Sequence of chain 1.E:
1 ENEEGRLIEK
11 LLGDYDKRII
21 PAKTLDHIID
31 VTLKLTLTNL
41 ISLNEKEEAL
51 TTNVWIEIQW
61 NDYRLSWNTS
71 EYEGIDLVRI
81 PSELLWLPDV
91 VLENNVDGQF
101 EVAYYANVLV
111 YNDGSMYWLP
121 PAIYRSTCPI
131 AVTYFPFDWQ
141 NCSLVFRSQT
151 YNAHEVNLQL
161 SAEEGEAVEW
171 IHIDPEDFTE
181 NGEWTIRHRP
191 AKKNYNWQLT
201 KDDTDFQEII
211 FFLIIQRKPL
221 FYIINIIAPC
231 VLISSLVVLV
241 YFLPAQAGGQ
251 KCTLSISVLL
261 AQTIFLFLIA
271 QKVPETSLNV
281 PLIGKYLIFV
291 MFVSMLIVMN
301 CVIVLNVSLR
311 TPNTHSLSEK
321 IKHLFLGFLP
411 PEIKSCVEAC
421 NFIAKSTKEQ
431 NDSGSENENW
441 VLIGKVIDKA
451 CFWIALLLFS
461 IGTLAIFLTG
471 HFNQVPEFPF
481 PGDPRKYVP

The small molecule below binds the protein below.
Small molecule (SMILES): CC(=O)N[C@H]1[C@H](O[C@H]2[C@H](O)[C@@H](NC(C)=O)CO[C@@H]2CO)O[C@H](CO)[C@@H](O[C@@H]2O[C@H](CO[C@H]3O[C@H](CO[C@H]4O[C@H](CO)[C@@H](O)[C@H](O)[C@@H]4O)[C@@H](O)[C@H](O)[C@@H]3O)[C@@H](O)[C@H](O)[C@@H]2O)[C@@H]1O

Binding-site contacts:
Ligand atom O6 contacts residue GLY482 of chain 1.E at 3.7 Å.
Ligand atom C2 contacts residue ASN141 of chain 1.E at 2.4 Å.
Ligand atom O3 contacts residue PHE480 of chain 1.E at 3.6 Å.
Ligand atom N2 contacts residue PRO479 of chain 1.E at 3.3 Å (h-bond).
Ligand atom N2 contacts residue ILE214 of chain 1.E at 3.9 Å.
Ligand atom C6 contacts residue PHE480 of chain 1.E at 4.0 Å (hydrophobic).
Ligand atom O7 contacts residue LYS192 of chain 1.E at 3.8 Å.
Ligand atom O6 contacts residue PRO481 of chain 1.E at 3.0 Å.
Ligand atom C3 contacts residue TRP197 of chain 1.E at 4.0 Å (hydrophobic).
Ligand atom O4 contacts residue TRP197 of chain 1.E at 3.5 Å.
Ligand atom C3 contacts residue ASN141 of chain 1.E at 3.8 Å.
Ligand atom O6 contacts residue PHE480 of chain 1.E at 4.0 Å.
Ligand atom O4 contacts residue PHE480 of chain 1.E at 3.8 Å.
Ligand atom O2 contacts residue TRP197 of chain 1.E at 3.6 Å.
Ligand atom C7 contacts residue PRO479 of chain 1.E at 3.4 Å (hydrophobic).
Ligand atom C8 contacts residue ILE214 of chain 1.E at 4.1 Å (hydrophobic).
Ligand atom C6 contacts residue TRP197 of chain 1.E at 4.0 Å (hydrophobic).
Ligand atom O5 contacts residue PHE480 of chain 1.E at 3.6 Å.
Ligand atom O3 contacts residue PRO481 of chain 1.E at 3.7 Å.
Ligand atom C5 contacts residue TRP197 of chain 1.E at 3.9 Å (hydrophobic).
Ligand atom O7 contacts residue ASN194 of chain 1.E at 3.9 Å.
Ligand atom O7 contacts residue TRP139 of chain 1.E at 4.1 Å.
Ligand atom C1 contacts residue ASN141 of chain 1.E at 1.4 Å.
Ligand atom C3 contacts residue PRO479 of chain 1.E at 4.0 Å (hydrophobic).
Ligand atom O6 contacts residue TRP197 of chain 1.E at 3.5 Å (h-bond).
Ligand atom O3 contacts residue PRO479 of chain 1.E at 3.5 Å (h-bond).
Ligand atom C7 contacts residue ASN141 of chain 1.E at 3.6 Å.
Ligand atom O5 contacts residue ASN141 of chain 1.E at 2.4 Å (h-bond).
Ligand atom C5 contacts residue PHE212 of chain 1.E at 3.7 Å (hydrophobic).
Ligand atom C8 contacts residue PRO479 of chain 1.E at 3.2 Å (hydrophobic).
Ligand atom O5 contacts residue TRP197 of chain 1.E at 3.5 Å (h-bond).
Ligand atom C8 contacts residue PRO476 of chain 1.E at 4.0 Å (hydrophobic).
Ligand atom O7 contacts residue ASN141 of chain 1.E at 3.9 Å.
Ligand atom C5 contacts residue ASN141 of chain 1.E at 3.6 Å.
Ligand atom C3 contacts residue PHE480 of chain 1.E at 3.9 Å (hydrophobic).
Ligand atom C8 contacts residue ASN194 of chain 1.E at 4.1 Å.
Ligand atom O7 contacts residue PHE212 of chain 1.E at 4.1 Å.
Ligand atom N2 contacts residue ASN141 of chain 1.E at 2.9 Å (h-bond).
Ligand atom C6 contacts residue PHE212 of chain 1.E at 4.1 Å (hydrophobic).
Ligand atom O6 contacts residue PHE212 of chain 1.E at 4.1 Å.